Sequence of chain 1.C:
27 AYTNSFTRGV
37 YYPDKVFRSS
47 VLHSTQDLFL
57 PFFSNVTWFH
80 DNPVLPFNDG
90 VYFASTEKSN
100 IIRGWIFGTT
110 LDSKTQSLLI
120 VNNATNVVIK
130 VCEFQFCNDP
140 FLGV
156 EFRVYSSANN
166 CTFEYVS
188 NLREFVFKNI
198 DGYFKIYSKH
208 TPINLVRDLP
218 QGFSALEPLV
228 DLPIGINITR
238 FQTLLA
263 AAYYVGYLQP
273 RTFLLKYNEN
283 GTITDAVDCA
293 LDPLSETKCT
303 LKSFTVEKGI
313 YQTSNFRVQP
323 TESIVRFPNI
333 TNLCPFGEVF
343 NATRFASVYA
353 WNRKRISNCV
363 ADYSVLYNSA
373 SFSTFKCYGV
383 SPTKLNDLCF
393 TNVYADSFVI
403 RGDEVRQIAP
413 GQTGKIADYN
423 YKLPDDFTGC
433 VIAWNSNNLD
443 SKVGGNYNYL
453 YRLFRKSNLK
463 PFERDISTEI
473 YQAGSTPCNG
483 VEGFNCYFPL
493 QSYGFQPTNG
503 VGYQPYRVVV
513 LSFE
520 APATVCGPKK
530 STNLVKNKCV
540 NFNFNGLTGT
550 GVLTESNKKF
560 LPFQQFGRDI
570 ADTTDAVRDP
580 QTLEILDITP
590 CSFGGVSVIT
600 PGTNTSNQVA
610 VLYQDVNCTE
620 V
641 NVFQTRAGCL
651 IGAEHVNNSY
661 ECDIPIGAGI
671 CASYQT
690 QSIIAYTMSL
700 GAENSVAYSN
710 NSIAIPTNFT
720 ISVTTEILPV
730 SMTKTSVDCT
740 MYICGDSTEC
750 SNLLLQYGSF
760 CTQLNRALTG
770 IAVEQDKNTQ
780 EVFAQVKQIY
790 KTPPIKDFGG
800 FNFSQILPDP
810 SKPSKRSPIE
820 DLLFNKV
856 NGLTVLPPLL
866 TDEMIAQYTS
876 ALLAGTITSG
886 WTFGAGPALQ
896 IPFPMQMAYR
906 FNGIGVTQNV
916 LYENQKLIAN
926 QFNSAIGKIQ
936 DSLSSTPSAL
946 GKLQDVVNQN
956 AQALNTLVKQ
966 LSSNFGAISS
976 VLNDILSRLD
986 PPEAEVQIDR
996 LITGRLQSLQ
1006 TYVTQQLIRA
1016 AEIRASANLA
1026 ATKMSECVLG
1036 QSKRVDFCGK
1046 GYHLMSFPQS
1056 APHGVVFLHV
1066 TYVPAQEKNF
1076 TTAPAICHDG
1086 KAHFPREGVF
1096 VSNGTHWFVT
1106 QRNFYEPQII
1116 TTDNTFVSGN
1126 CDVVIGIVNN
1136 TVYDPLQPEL

The protein below binds the small molecule below.
Small molecule (SMILES): CC(=O)N[C@@H]1[C@@H](O)[C@H](O)[C@@H](CO)O[C@H]1O

Binding-site contacts:
Ligand atom O5 contacts residue ASN709 of chain 1.C at 2.3 Å (h-bond).
Ligand atom C1 contacts residue ASN709 of chain 1.C at 1.4 Å.
Ligand atom C2 contacts residue ASN709 of chain 1.C at 2.4 Å.
Ligand atom C7 contacts residue ASN709 of chain 1.C at 4.0 Å.
Ligand atom C5 contacts residue ASN709 of chain 1.C at 3.6 Å.
Ligand atom C2 contacts residue ASP796 of chain 1.A at 4.3 Å.
Ligand atom O5 contacts residue ASP796 of chain 1.A at 3.0 Å (salt-bridge).
Ligand atom C4 contacts residue ASN709 of chain 1.C at 4.2 Å.
Ligand atom C1 contacts residue ASP796 of chain 1.A at 3.5 Å.
Ligand atom C5 contacts residue ASP796 of chain 1.A at 4.3 Å.
Ligand atom C3 contacts residue ASN709 of chain 1.C at 3.8 Å.
Ligand atom C6 contacts residue ASP796 of chain 1.A at 4.5 Å.
Ligand atom C8 contacts residue GLY1131 of chain 1.C at 3.8 Å.
Ligand atom N2 contacts residue ASN709 of chain 1.C at 2.9 Å (h-bond).

Sequence of chain 1.A:
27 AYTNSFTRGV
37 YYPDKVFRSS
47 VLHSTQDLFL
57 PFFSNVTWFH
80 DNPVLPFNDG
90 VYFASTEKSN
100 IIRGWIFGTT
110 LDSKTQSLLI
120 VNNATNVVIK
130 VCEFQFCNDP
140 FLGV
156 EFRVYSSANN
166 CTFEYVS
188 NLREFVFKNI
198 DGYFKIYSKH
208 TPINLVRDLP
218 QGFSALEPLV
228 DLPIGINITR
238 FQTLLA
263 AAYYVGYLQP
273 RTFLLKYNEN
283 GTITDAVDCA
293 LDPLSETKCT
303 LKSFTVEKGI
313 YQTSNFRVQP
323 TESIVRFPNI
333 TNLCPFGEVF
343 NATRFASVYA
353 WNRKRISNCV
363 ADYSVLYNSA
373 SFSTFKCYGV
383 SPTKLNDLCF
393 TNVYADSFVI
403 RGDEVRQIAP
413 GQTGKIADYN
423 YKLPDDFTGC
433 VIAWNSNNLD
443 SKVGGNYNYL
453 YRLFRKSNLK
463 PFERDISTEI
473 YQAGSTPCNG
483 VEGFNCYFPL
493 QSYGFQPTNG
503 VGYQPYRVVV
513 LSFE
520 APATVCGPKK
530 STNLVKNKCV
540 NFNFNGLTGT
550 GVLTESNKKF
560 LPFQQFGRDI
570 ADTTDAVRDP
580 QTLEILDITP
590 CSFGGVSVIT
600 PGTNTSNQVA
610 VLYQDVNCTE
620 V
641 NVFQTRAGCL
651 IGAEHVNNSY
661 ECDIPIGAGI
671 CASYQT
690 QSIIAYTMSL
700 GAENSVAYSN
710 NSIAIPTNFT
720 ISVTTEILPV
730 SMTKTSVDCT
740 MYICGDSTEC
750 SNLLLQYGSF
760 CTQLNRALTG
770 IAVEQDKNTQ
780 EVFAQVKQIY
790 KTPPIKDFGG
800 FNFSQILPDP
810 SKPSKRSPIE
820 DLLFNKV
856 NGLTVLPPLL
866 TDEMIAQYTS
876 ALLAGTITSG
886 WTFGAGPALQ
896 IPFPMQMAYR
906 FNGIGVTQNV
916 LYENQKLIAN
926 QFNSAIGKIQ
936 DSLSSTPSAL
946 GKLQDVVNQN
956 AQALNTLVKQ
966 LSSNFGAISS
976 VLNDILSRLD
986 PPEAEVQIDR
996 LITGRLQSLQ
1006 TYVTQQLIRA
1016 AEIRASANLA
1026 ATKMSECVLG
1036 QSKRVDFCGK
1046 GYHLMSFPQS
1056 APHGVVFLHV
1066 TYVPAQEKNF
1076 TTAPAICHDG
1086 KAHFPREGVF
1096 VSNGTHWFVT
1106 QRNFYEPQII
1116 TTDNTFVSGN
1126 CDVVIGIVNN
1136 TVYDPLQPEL